Binding-site contacts:
Ligand atom O7 contacts residue ALA18 of chain 2.P at 4.3 Å.
Ligand atom C7 contacts residue ALA18 of chain 2.P at 4.4 Å (hydrophobic).
Ligand atom O5 contacts residue ASN19 of chain 2.P at 2.9 Å (h-bond).
Ligand atom C3 contacts residue ASN19 of chain 2.P at 4.4 Å.
Ligand atom C5 contacts residue ASN19 of chain 2.P at 3.6 Å.
Ligand atom N2 contacts residue ASN19 of chain 2.P at 4.0 Å.
Ligand atom C8 contacts residue ALA18 of chain 2.P at 4.0 Å (hydrophobic).
Ligand atom C7 contacts residue TYR17 of chain 2.P at 4.3 Å (hydrophobic).
Ligand atom C1 contacts residue ASN19 of chain 2.P at 2.3 Å.
Ligand atom C2 contacts residue ASN19 of chain 2.P at 3.6 Å.
Ligand atom C8 contacts residue TYR17 of chain 2.P at 3.4 Å (hydrophobic).

This protein binds this small molecule.
Small molecule (SMILES): CC(=O)N[C@H]1[C@H](O[C@H]2[C@H](O)[C@@H](NC(C)=O)CO[C@@H]2CO)O[C@H](CO)[C@@H](O)[C@@H]1O

Sequence of chain 2.P:
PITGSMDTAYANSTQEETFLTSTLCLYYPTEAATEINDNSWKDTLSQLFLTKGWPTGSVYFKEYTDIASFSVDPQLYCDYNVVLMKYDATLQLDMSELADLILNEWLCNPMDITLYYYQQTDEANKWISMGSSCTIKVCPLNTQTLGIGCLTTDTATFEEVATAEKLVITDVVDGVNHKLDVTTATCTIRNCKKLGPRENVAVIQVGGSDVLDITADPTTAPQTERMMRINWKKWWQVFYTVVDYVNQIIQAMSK